Binding-site contacts:
Ligand atom C3' contacts residue GLU141 of chain 1.B at 3.4 Å.
Ligand atom O6 contacts residue ASN27 of chain 1.B at 3.4 Å.
Ligand atom O3G contacts residue GLY110 of chain 1.B at 2.9 Å (h-bond).
Ligand atom O2' contacts residue GLU141 of chain 1.B at 3.1 Å (salt-bridge).
Ligand atom S1G contacts residue GLY110 of chain 1.B at 3.7 Å.
Ligand atom C1' contacts residue ASN168 of chain 1.B at 3.6 Å.
Ligand atom PG contacts residue GLY110 of chain 1.B at 3.4 Å.
Ligand atom O3G contacts residue THR111 of chain 1.B at 2.4 Å (h-bond).
Ligand atom O3A contacts residue GLY109 of chain 1.B at 3.4 Å.
Ligand atom N7 contacts residue GLY24 of chain 1.B at 3.3 Å.
Ligand atom N2 contacts residue ASN168 of chain 1.B at 2.8 Å (h-bond).
Ligand atom O1A contacts residue GLY23 of chain 1.B at 2.9 Å (h-bond).
Ligand atom S1G contacts residue ALA75 of chain 1.B at 3.5 Å (h-bond).
Ligand atom O1B contacts residue THR111 of chain 1.B at 3.0 Å.
Ligand atom C2 contacts residue PHE185 of chain 1.B at 3.5 Å (hydrophobic).
Ligand atom O1A contacts residue GLY24 of chain 1.B at 2.3 Å (h-bond).
Ligand atom S1G contacts residue GLY74 of chain 1.B at 3.7 Å.
Ligand atom O6 contacts residue ARG31 of chain 1.B at 3.5 Å (salt-bridge).
Ligand atom O2B contacts residue GLY23 of chain 1.B at 3.0 Å (h-bond).
Ligand atom O2G contacts residue THR111 of chain 1.B at 3.6 Å.
Ligand atom PG contacts residue THR111 of chain 1.B at 3.7 Å.
Ligand atom N2 contacts residue PHE185 of chain 1.B at 3.5 Å.
Ligand atom O3G contacts residue ALA73 of chain 1.B at 3.1 Å.
Ligand atom O2' contacts residue ASN168 of chain 1.B at 3.3 Å (h-bond).
Ligand atom O4' contacts residue GLY106 of chain 1.B at 3.4 Å.
Ligand atom C2' contacts residue GLU141 of chain 1.B at 3.5 Å.
Ligand atom C5 contacts residue GLY24 of chain 1.B at 3.7 Å.
Ligand atom O3B contacts residue GLY110 of chain 1.B at 3.0 Å (h-bond).
Ligand atom O3' contacts residue PRO137 of chain 1.B at 3.3 Å.
Ligand atom O3' contacts residue GLU141 of chain 1.B at 2.6 Å (salt-bridge).
Ligand atom N3 contacts residue ASN168 of chain 1.B at 3.0 Å (h-bond).
Ligand atom C8 contacts residue GLY24 of chain 1.B at 3.7 Å.
Ligand atom PA contacts residue GLY24 of chain 1.B at 3.7 Å.
Ligand atom O3B contacts residue GLY109 of chain 1.B at 3.2 Å.
Ligand atom O1B contacts residue GLY110 of chain 1.B at 3.6 Å.
Ligand atom O3' contacts residue ARG145 of chain 1.B at 3.6 Å.
Ligand atom N1 contacts residue PHE185 of chain 1.B at 3.3 Å.
Ligand atom O1B contacts residue GLY112 of chain 1.B at 2.5 Å (h-bond).
Ligand atom O2' contacts residue PRO137 of chain 1.B at 3.0 Å.
Ligand atom C5' contacts residue GLY109 of chain 1.B at 3.5 Å.

A small-molecule ligand and the protein it binds are described below.
Small molecule (SMILES): Nc1nc2c(ncn2[C@@H]2O[C@H](CO[P](=O)(O)O[P](=O)(O)OP(O)(O)=S)[C@@H](O)[C@H]2O)c(=O)[nH]1

Sequence of chain 1.B:
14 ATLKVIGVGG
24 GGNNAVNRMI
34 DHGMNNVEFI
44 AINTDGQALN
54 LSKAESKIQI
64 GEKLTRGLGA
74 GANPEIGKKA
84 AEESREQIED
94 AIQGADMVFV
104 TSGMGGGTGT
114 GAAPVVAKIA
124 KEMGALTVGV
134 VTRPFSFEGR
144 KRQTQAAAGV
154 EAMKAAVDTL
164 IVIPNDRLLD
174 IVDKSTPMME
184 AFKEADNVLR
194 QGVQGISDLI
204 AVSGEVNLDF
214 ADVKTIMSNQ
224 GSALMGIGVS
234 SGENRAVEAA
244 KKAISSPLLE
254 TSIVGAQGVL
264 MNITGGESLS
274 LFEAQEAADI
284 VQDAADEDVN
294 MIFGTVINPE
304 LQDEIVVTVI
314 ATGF